Sequence of chain 1.A:
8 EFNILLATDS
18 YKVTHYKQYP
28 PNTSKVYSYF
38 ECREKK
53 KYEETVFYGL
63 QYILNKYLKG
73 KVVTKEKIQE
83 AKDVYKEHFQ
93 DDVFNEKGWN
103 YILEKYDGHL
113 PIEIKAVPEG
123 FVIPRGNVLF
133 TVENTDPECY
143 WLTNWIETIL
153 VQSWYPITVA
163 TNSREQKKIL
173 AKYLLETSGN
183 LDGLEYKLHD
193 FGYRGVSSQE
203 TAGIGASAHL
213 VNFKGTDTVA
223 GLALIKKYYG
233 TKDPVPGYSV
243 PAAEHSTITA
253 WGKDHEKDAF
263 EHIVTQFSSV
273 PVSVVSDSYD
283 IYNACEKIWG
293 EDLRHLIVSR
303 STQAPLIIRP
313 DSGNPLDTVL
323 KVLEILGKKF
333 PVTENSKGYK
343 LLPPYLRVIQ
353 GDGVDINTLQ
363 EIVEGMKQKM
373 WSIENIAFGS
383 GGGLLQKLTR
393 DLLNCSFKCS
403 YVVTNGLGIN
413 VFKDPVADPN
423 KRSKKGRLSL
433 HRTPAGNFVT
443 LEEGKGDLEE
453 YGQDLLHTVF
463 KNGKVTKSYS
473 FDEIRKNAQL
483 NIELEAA

Binding-site contacts:
Ligand atom C12 contacts residue TYR18 of chain 1.B at 3.7 Å (hydrophobic).
Ligand atom C17 contacts residue TYR18 of chain 1.B at 3.5 Å (hydrophobic).
Ligand atom C11 contacts residue ASP219 of chain 1.A at 3.7 Å.
Ligand atom C7 contacts residue VAL242 of chain 1.A at 3.3 Å (hydrophobic).
Ligand atom C1 contacts residue HIS191 of chain 1.A at 3.3 Å.
Ligand atom C18 contacts residue TYR18 of chain 1.B at 3.5 Å (hydrophobic).
Ligand atom C14 contacts residue TYR18 of chain 1.B at 3.7 Å (hydrophobic).
Ligand atom C9 contacts residue ALA244 of chain 1.A at 3.7 Å (hydrophobic).
Ligand atom C16 contacts residue PHE193 of chain 1.A at 3.6 Å (hydrophobic).
Ligand atom C14 contacts residue ARG311 of chain 1.A at 3.7 Å.
Ligand atom C6 contacts residue VAL242 of chain 1.A at 3.7 Å (hydrophobic).
Ligand atom C13 contacts residue PHE193 of chain 1.A at 3.6 Å (hydrophobic).
Ligand atom O10 contacts residue ALA244 of chain 1.A at 3.1 Å.
Ligand atom C12 contacts residue PHE193 of chain 1.A at 3.2 Å (hydrophobic).
Ligand atom O23 contacts residue ALA379 of chain 1.A at 3.5 Å.
Ligand atom O22 contacts residue ILE309 of chain 1.A at 3.7 Å.
Ligand atom C3 contacts residue ILE351 of chain 1.A at 3.8 Å (hydrophobic).
Ligand atom C7 contacts residue SER241 of chain 1.A at 3.5 Å.
Ligand atom C18 contacts residue PHE193 of chain 1.A at 3.6 Å (hydrophobic).
Ligand atom N8 contacts residue ASP219 of chain 1.A at 3.3 Å (salt-bridge).
Ligand atom N15 contacts residue ARG196 of chain 1.A at 3.6 Å (salt-bridge).
Ligand atom C12 contacts residue ARG311 of chain 1.A at 3.7 Å.
Ligand atom C5 contacts residue VAL242 of chain 1.A at 3.5 Å (hydrophobic).
Ligand atom C18 contacts residue ASP219 of chain 1.A at 3.6 Å.
Ligand atom C7 contacts residue ALA244 of chain 1.A at 3.7 Å (hydrophobic).
Ligand atom O23 contacts residue TYR188 of chain 1.A at 3.4 Å (h-bond).
Ligand atom N19 contacts residue PHE193 of chain 1.A at 3.6 Å.
Ligand atom C1 contacts residue SER241 of chain 1.A at 3.8 Å.
Ligand atom N19 contacts residue ASP219 of chain 1.A at 2.7 Å (salt-bridge).
Ligand atom N15 contacts residue TYR18 of chain 1.B at 3.7 Å.
Ligand atom C13 contacts residue TYR18 of chain 1.B at 3.6 Å (hydrophobic).
Ligand atom C16 contacts residue ARG196 of chain 1.A at 3.2 Å.
Ligand atom C29 contacts residue ILE309 of chain 1.A at 3.6 Å (hydrophobic).
Ligand atom C11 contacts residue TYR18 of chain 1.B at 3.5 Å (hydrophobic).
Ligand atom N19 contacts residue TYR18 of chain 1.B at 3.6 Å.
Ligand atom C5 contacts residue SER275 of chain 1.A at 3.5 Å.
Ligand atom O22 contacts residue ALA379 of chain 1.A at 3.8 Å.
Ligand atom C2 contacts residue HIS191 of chain 1.A at 3.2 Å.
Ligand atom C11 contacts residue PHE193 of chain 1.A at 3.4 Å (hydrophobic).
Ligand atom C14 contacts residue PHE193 of chain 1.A at 3.5 Å (hydrophobic).

Sequence of chain 1.B:
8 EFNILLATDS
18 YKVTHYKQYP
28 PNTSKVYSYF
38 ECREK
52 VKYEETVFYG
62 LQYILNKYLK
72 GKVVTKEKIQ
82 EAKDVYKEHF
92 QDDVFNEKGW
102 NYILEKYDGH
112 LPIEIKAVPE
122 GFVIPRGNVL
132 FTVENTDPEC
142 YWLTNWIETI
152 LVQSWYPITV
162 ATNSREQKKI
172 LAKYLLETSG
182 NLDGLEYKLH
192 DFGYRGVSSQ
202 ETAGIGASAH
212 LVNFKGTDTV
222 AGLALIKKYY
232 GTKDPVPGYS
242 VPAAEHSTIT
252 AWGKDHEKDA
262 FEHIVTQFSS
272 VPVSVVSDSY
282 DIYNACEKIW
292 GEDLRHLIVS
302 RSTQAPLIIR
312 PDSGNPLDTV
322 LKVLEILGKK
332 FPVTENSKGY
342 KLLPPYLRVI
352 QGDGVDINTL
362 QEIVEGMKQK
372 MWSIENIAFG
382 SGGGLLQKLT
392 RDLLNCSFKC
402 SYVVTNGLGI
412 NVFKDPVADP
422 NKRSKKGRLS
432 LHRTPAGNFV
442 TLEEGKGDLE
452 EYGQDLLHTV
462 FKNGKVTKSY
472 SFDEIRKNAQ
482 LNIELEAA

The small molecule below binds the protein below.
Small molecule (SMILES): O=C(NCc1ccc(S(=O)(=O)N2CCCCC2)cc1)c1cc2cnccc2[nH]1